Binding-site contacts:
Ligand atom C8 contacts residue ASN129 of chain 2.A at 4.3 Å.
Ligand atom C3 contacts residue ASN129 of chain 2.A at 3.8 Å.
Ligand atom O5 contacts residue GLY173 of chain 2.A at 4.2 Å.
Ligand atom C6 contacts residue GLY173 of chain 2.A at 4.3 Å.
Ligand atom O7 contacts residue ASN129 of chain 2.A at 3.2 Å (h-bond).
Ligand atom O6 contacts residue GLY173 of chain 2.A at 3.9 Å.
Ligand atom C4 contacts residue ASN129 of chain 2.A at 4.3 Å.
Ligand atom C5 contacts residue ASN129 of chain 2.A at 3.7 Å.
Ligand atom C1 contacts residue ASN129 of chain 2.A at 1.4 Å.
Ligand atom O5 contacts residue ASN129 of chain 2.A at 2.4 Å (h-bond).
Ligand atom C2 contacts residue ASN129 of chain 2.A at 2.5 Å.
Ligand atom C6 contacts residue PRO174 of chain 2.A at 4.3 Å (hydrophobic).
Ligand atom C7 contacts residue ASN129 of chain 2.A at 3.2 Å.
Ligand atom N2 contacts residue ASN129 of chain 2.A at 2.9 Å (h-bond).

Sequence of chain 2.A:
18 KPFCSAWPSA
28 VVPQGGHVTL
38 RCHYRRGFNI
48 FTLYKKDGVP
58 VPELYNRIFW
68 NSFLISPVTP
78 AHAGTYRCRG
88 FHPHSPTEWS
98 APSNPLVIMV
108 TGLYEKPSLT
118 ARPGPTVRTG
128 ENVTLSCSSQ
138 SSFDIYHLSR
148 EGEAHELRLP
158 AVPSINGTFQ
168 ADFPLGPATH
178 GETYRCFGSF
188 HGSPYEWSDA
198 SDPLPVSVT

The small molecule below binds the protein below.
Small molecule (SMILES): CC(=O)N[C@@H]1[C@@H](O)[C@H](O)[C@@H](CO)O[C@H]1O